A small-molecule ligand and the protein it binds are described below.
Small molecule (SMILES): C[n+]1cn([C@@H]2O[C@H](CO[P](=O)(O)OP(=O)(O)O)[C@@H](O)[C@H]2O)c2nc(N)[nH]c(=O)c21

Binding-site contacts:
Ligand atom O3B contacts residue LYS136 of chain 1.B at 3.1 Å (salt-bridge).
Ligand atom O2A contacts residue LYS136 of chain 1.B at 3.3 Å (salt-bridge).
Ligand atom O2B contacts residue LYS136 of chain 1.B at 3.6 Å.
Ligand atom O6 contacts residue TRP76 of chain 1.B at 2.8 Å (h-bond).
Ligand atom N3 contacts residue TRP76 of chain 1.B at 3.9 Å.
Ligand atom O4' contacts residue TRP30 of chain 1.B at 3.1 Å.
Ligand atom O3B contacts residue ARG131 of chain 1.B at 2.9 Å (salt-bridge).
Ligand atom O6 contacts residue TRP30 of chain 1.B at 3.7 Å.
Ligand atom PB contacts residue ARG131 of chain 1.B at 3.6 Å.
Ligand atom C2 contacts residue GLU77 of chain 1.B at 3.6 Å.
Ligand atom CM7 contacts residue TRP30 of chain 1.B at 3.6 Å (hydrophobic).
Ligand atom N3 contacts residue TRP30 of chain 1.B at 3.6 Å.
Ligand atom C6 contacts residue GLU77 of chain 1.B at 3.7 Å.
Ligand atom O3A contacts residue ARG131 of chain 1.B at 3.4 Å (salt-bridge).
Ligand atom N9 contacts residue TRP76 of chain 1.B at 3.8 Å.
Ligand atom N1 contacts residue TRP76 of chain 1.B at 3.7 Å.
Ligand atom C2 contacts residue TRP76 of chain 1.B at 3.9 Å (hydrophobic).
Ligand atom O1A contacts residue ASN129 of chain 1.B at 3.8 Å.
Ligand atom C8 contacts residue TRP30 of chain 1.B at 3.5 Å (hydrophobic).
Ligand atom N7 contacts residue TRP76 of chain 1.B at 3.7 Å.
Ligand atom N9 contacts residue TRP30 of chain 1.B at 3.6 Å (h-bond).
Ligand atom C6 contacts residue MET75 of chain 1.B at 4.0 Å (hydrophobic).
Ligand atom PB contacts residue LYS136 of chain 1.B at 3.8 Å.
Ligand atom O6 contacts residue MET75 of chain 1.B at 3.1 Å.
Ligand atom N1 contacts residue GLU77 of chain 1.B at 2.8 Å (salt-bridge).
Ligand atom O6 contacts residue GLU77 of chain 1.B at 3.7 Å.
Ligand atom N1 contacts residue TRP30 of chain 1.B at 3.7 Å.
Ligand atom C1' contacts residue TRP30 of chain 1.B at 3.3 Å (hydrophobic).
Ligand atom C2 contacts residue TRP30 of chain 1.B at 3.7 Å (hydrophobic).
Ligand atom CM7 contacts residue TRP76 of chain 1.B at 4.0 Å (hydrophobic).
Ligand atom C6 contacts residue TRP30 of chain 1.B at 3.6 Å (hydrophobic).
Ligand atom O1B contacts residue ARG131 of chain 1.B at 3.5 Å (salt-bridge).
Ligand atom N2 contacts residue GLU77 of chain 1.B at 2.7 Å (salt-bridge).
Ligand atom C4 contacts residue TRP30 of chain 1.B at 3.5 Å (hydrophobic).
Ligand atom C5 contacts residue TRP76 of chain 1.B at 3.8 Å (hydrophobic).
Ligand atom N7 contacts residue TRP30 of chain 1.B at 3.5 Å.
Ligand atom C4 contacts residue TRP76 of chain 1.B at 3.8 Å (hydrophobic).
Ligand atom O3A contacts residue LYS136 of chain 1.B at 4.0 Å.
Ligand atom C6 contacts residue TRP76 of chain 1.B at 3.5 Å (hydrophobic).
Ligand atom C5 contacts residue TRP30 of chain 1.B at 3.6 Å (hydrophobic).

Sequence of chain 1.B:
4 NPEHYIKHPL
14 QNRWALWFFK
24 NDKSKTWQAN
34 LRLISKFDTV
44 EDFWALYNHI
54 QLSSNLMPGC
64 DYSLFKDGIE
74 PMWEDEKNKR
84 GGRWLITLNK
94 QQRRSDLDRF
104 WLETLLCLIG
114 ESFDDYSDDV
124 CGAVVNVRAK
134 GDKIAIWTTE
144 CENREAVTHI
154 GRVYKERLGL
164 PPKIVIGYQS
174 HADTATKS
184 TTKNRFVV